Binding-site contacts:
Ligand atom N9 contacts residue PHE160 of chain 2.A at 3.5 Å.
Ligand atom O6 contacts residue THR58 of chain 1.A at 3.8 Å.
Ligand atom C5 contacts residue PHE160 of chain 2.A at 3.4 Å (hydrophobic).
Ligand atom C6 contacts residue GLN229 of chain 2.A at 3.7 Å.
Ligand atom N8 contacts residue ALA57 of chain 1.A at 3.8 Å.
Ligand atom O6 contacts residue ILE289 of chain 2.A at 4.1 Å.
Ligand atom C6 contacts residue PHE160 of chain 2.A at 3.5 Å (hydrophobic).
Ligand atom C4 contacts residue PHE160 of chain 2.A at 3.4 Å (hydrophobic).
Ligand atom C2 contacts residue PHE160 of chain 2.A at 3.7 Å (hydrophobic).
Ligand atom C4 contacts residue ASN255 of chain 2.A at 3.8 Å.
Ligand atom N1 contacts residue GLN229 of chain 2.A at 3.0 Å (h-bond).
Ligand atom O2 contacts residue VAL228 of chain 2.A at 2.9 Å (h-bond).
Ligand atom C2 contacts residue VAL228 of chain 2.A at 4.0 Å (hydrophobic).
Ligand atom C2 contacts residue GLN229 of chain 2.A at 3.9 Å.
Ligand atom O2 contacts residue ARG177 of chain 2.A at 2.8 Å (salt-bridge).
Ligand atom O6 contacts residue TYR9 of chain 1.A at 3.9 Å.
Ligand atom N7 contacts residue PHE160 of chain 2.A at 3.7 Å.
Ligand atom C2 contacts residue ASN255 of chain 2.A at 3.9 Å.
Ligand atom N9 contacts residue LEU171 of chain 2.A at 4.0 Å.
Ligand atom N9 contacts residue ARG177 of chain 2.A at 4.0 Å.
Ligand atom N8 contacts residue ASP59 of chain 1.A at 3.8 Å.
Ligand atom N3 contacts residue PHE160 of chain 2.A at 3.7 Å.
Ligand atom C5 contacts residue THR58 of chain 1.A at 3.9 Å.
Ligand atom O2 contacts residue GLN229 of chain 2.A at 3.8 Å.
Ligand atom N8 contacts residue THR58 of chain 1.A at 3.2 Å (h-bond).
Ligand atom O6 contacts residue GLN229 of chain 2.A at 2.9 Å (h-bond).
Ligand atom O2 contacts residue SER227 of chain 2.A at 3.6 Å.
Ligand atom C2 contacts residue ARG177 of chain 2.A at 3.5 Å.
Ligand atom C4 contacts residue ARG177 of chain 2.A at 3.8 Å.
Ligand atom O2 contacts residue PHE160 of chain 2.A at 3.9 Å.
Ligand atom N8 contacts residue LEU171 of chain 2.A at 3.8 Å.
Ligand atom N1 contacts residue PHE160 of chain 2.A at 3.6 Å.
Ligand atom O6 contacts residue ILE55 of chain 1.A at 3.5 Å.
Ligand atom N8 contacts residue PHE160 of chain 2.A at 3.7 Å.
Ligand atom N7 contacts residue ALA57 of chain 1.A at 3.5 Å.
Ligand atom N3 contacts residue ASN255 of chain 2.A at 3.4 Å (h-bond).
Ligand atom O6 contacts residue PHE160 of chain 2.A at 4.0 Å.
Ligand atom N9 contacts residue THR58 of chain 1.A at 4.0 Å.
Ligand atom N3 contacts residue ARG177 of chain 2.A at 3.0 Å (salt-bridge).
Ligand atom N7 contacts residue THR58 of chain 1.A at 2.8 Å (h-bond).

Sequence of chain 1.A:
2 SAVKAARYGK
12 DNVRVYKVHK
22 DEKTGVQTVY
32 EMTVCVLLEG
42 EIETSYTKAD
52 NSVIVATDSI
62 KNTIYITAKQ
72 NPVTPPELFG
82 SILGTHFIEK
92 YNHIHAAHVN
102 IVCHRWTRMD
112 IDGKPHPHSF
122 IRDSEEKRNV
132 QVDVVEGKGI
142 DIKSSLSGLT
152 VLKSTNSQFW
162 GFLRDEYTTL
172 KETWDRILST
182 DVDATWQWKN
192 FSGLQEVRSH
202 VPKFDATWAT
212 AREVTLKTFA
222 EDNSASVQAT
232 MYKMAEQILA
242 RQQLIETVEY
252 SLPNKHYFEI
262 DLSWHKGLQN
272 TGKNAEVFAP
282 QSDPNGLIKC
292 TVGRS

Sequence of chain 2.A:
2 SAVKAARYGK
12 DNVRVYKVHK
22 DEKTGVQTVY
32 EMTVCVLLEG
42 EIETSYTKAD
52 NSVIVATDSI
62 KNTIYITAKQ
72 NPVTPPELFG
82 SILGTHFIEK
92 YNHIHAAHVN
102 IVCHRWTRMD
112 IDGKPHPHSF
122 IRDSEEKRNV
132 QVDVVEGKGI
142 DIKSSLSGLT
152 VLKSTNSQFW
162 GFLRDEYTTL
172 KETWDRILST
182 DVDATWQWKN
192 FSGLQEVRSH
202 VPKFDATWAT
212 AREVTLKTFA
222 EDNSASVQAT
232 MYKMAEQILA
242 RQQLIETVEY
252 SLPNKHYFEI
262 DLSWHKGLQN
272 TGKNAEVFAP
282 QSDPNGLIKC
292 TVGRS

The small molecule below binds the protein below.
Small molecule (SMILES): O=c1[nH]c(=O)c2nn[nH]c2[nH]1